Binding-site contacts:
Ligand atom O1A contacts residue ASP187 of chain 1.A at 3.0 Å (salt-bridge).
Ligand atom O1B contacts residue GLY176 of chain 1.A at 3.4 Å.
Ligand atom O1G contacts residue SER177 of chain 1.A at 2.7 Å (h-bond).
Ligand atom PA contacts residue MG1 of chain 1.R at 3.1 Å.
Ligand atom O2B contacts residue ARG180 of chain 1.A at 2.8 Å (salt-bridge).
Ligand atom C2' contacts residue ASN273 of chain 1.A at 3.4 Å.
Ligand atom O1A contacts residue MG1 of chain 1.R at 2.0 Å.
Ligand atom O3B contacts residue MG1 of chain 1.R at 3.4 Å.
Ligand atom C5' contacts residue ASP189 of chain 1.A at 3.2 Å.
Ligand atom O1B contacts residue MG1 of chain 1.R at 2.1 Å.
Ligand atom C6 contacts residue DT6 of chain 1.C at 3.5 Å.
Ligand atom PG contacts residue GLY186 of chain 1.A at 3.7 Å.
Ligand atom O4 contacts residue DT6 of chain 1.C at 3.0 Å.
Ligand atom O1G contacts residue MG1 of chain 1.R at 3.7 Å.
Ligand atom C4' contacts residue PHE266 of chain 1.A at 3.3 Å (hydrophobic).
Ligand atom C4 contacts residue DT6 of chain 1.C at 3.4 Å.
Ligand atom O3G contacts residue ASP187 of chain 1.A at 2.8 Å (salt-bridge).
Ligand atom O1G contacts residue GLY186 of chain 1.A at 2.8 Å (h-bond).
Ligand atom O1B contacts residue SER177 of chain 1.A at 2.7 Å (h-bond).
Ligand atom O2 contacts residue TYR265 of chain 1.A at 3.5 Å.
Ligand atom O1G contacts residue ARG146 of chain 1.A at 2.9 Å (salt-bridge).
Ligand atom PB contacts residue SER177 of chain 1.A at 3.5 Å.
Ligand atom PG contacts residue MG1 of chain 1.R at 3.2 Å.
Ligand atom O2 contacts residue ASN273 of chain 1.A at 2.8 Å (h-bond).
Ligand atom C2' contacts residue TYR265 of chain 1.A at 3.3 Å (hydrophobic).
Ligand atom O2G contacts residue ARG146 of chain 1.A at 3.4 Å (salt-bridge).
Ligand atom C1' contacts residue TYR265 of chain 1.A at 3.7 Å (hydrophobic).
Ligand atom PB contacts residue MG1 of chain 1.R at 3.1 Å.
Ligand atom O4' contacts residue DT6 of chain 1.C at 3.4 Å.
Ligand atom O1B contacts residue ASP189 of chain 1.A at 2.9 Å (salt-bridge).
Ligand atom C4 contacts residue ALA270 of chain 1.A at 3.5 Å (hydrophobic).
Ligand atom N3 contacts residue DT6 of chain 1.C at 3.6 Å.
Ligand atom C5M contacts residue DT6 of chain 1.C at 3.6 Å.
Ligand atom O1A contacts residue ASP189 of chain 1.A at 3.3 Å (salt-bridge).
Ligand atom O3G contacts residue MG1 of chain 1.R at 2.0 Å.
Ligand atom O2B contacts residue SER177 of chain 1.A at 3.3 Å (h-bond).
Ligand atom N3 contacts residue ALA270 of chain 1.A at 3.5 Å.
Ligand atom O3B contacts residue SER177 of chain 1.A at 3.6 Å.
Ligand atom C2' contacts residue GLY268 of chain 1.A at 3.4 Å.
Ligand atom O3A contacts residue MG1 of chain 1.R at 3.4 Å.

A protein and the small-molecule ligand that binds it are described below.
Small molecule (SMILES): Cc1cn([C@H]2CC[C@@H](CO[P](=O)(O)O[P](=O)(O)OP(=O)(O)O)O2)c(=O)[nH]c1=O

Sequence of chain 1.A:
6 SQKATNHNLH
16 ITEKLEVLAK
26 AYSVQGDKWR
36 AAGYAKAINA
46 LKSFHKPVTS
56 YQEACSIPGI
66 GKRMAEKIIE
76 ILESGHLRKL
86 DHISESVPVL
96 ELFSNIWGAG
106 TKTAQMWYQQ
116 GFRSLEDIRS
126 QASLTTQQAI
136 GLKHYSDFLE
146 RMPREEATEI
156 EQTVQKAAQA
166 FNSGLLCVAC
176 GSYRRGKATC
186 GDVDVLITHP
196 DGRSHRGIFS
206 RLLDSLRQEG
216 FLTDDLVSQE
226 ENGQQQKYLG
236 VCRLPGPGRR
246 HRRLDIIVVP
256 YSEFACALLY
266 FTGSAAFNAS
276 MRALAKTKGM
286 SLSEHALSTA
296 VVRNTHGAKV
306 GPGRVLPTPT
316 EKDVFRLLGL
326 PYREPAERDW